This protein binds this small molecule.
Small molecule (SMILES): CC(C)[C@H](N)C(=O)N[C@@H](Cc1ccccc1)C(=O)N[C@H](C(=O)N1CCC[C@H]1C(=O)N1CCC[C@H]1C(=O)N[C@@H](Cc1ccccc1)C(=O)N[C@@H](CCCCN)C(=O)N[C@H](C=O)[C@@H](C)O)C(C)C

Binding-site contacts:
Ligand atom CG contacts residue GLY75 of chain 1.A at 4.0 Å.
Ligand atom CG2 contacts residue ASN99 of chain 1.A at 4.2 Å.
Ligand atom CE2 contacts residue GLY75 of chain 1.A at 3.7 Å.
Ligand atom CE2 contacts residue GLN65 of chain 1.A at 3.2 Å.
Ligand atom CB contacts residue VAL105 of chain 1.A at 4.3 Å (hydrophobic).
Ligand atom O contacts residue ASN108 of chain 1.A at 4.1 Å.
Ligand atom CE1 contacts residue GLY75 of chain 1.A at 3.9 Å.
Ligand atom CA contacts residue ASN99 of chain 1.A at 3.9 Å.
Ligand atom CZ contacts residue GLY74 of chain 1.A at 4.1 Å.
Ligand atom N contacts residue ASP101 of chain 1.A at 4.2 Å.
Ligand atom CB contacts residue ASN99 of chain 1.A at 3.8 Å.
Ligand atom CG contacts residue LEU66 of chain 1.A at 4.2 Å (hydrophobic).
Ligand atom CD2 contacts residue GLY74 of chain 1.A at 3.4 Å.
Ligand atom CB contacts residue ASP101 of chain 1.A at 4.1 Å.
Ligand atom CB contacts residue ALA104 of chain 1.A at 3.5 Å (hydrophobic).
Ligand atom N contacts residue ASN99 of chain 1.A at 3.6 Å.
Ligand atom CD contacts residue GLN65 of chain 1.A at 3.5 Å.
Ligand atom CE2 contacts residue GLY74 of chain 1.A at 3.5 Å.
Ligand atom CD2 contacts residue GLY75 of chain 1.A at 3.9 Å.
Ligand atom CB contacts residue PRO67 of chain 1.A at 3.6 Å (hydrophobic).
Ligand atom C contacts residue VAL100 of chain 1.A at 4.0 Å (hydrophobic).
Ligand atom N contacts residue ASN99 of chain 1.A at 4.3 Å.
Ligand atom CD1 contacts residue GLY75 of chain 1.A at 3.9 Å.
Ligand atom CZ contacts residue GLN65 of chain 1.A at 3.2 Å.
Ligand atom CG contacts residue PRO67 of chain 1.A at 3.7 Å (hydrophobic).
Ligand atom CG contacts residue GLY74 of chain 1.A at 3.8 Å.
Ligand atom CZ contacts residue ASN108 of chain 1.A at 4.1 Å.
Ligand atom CA contacts residue GLN65 of chain 1.A at 4.0 Å.
Ligand atom CG contacts residue VAL105 of chain 1.A at 4.1 Å (hydrophobic).
Ligand atom CD2 contacts residue PRO73 of chain 1.A at 3.5 Å (hydrophobic).
Ligand atom CE2 contacts residue PRO73 of chain 1.A at 3.7 Å (hydrophobic).
Ligand atom CB contacts residue GLN65 of chain 1.A at 4.1 Å.
Ligand atom CA contacts residue ALA104 of chain 1.A at 4.1 Å (hydrophobic).
Ligand atom CG contacts residue GLN65 of chain 1.A at 3.9 Å.
Ligand atom OG1 contacts residue ASN99 of chain 1.A at 2.6 Å (h-bond).
Ligand atom CZ contacts residue GLY75 of chain 1.A at 3.8 Å.
Ligand atom CB contacts residue VAL100 of chain 1.A at 4.2 Å (hydrophobic).
Ligand atom CE1 contacts residue ASN108 of chain 1.A at 3.5 Å.
Ligand atom CB contacts residue GLY74 of chain 1.A at 4.1 Å.
Ligand atom O contacts residue VAL100 of chain 1.A at 3.2 Å.

Sequence of chain 1.A:
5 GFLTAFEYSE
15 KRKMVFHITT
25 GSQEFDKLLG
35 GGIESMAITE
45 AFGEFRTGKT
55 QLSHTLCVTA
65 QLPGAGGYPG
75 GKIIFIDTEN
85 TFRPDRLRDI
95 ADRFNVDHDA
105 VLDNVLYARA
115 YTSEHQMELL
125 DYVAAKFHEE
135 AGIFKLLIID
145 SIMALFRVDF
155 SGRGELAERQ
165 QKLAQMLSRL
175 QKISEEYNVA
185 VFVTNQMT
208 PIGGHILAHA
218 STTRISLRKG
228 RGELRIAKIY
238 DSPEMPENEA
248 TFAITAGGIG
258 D